A protein and the small-molecule ligand that binds it are described below.
Small molecule (SMILES): OC[C@@H](O)C(O)O

Sequence of chain 3.A:
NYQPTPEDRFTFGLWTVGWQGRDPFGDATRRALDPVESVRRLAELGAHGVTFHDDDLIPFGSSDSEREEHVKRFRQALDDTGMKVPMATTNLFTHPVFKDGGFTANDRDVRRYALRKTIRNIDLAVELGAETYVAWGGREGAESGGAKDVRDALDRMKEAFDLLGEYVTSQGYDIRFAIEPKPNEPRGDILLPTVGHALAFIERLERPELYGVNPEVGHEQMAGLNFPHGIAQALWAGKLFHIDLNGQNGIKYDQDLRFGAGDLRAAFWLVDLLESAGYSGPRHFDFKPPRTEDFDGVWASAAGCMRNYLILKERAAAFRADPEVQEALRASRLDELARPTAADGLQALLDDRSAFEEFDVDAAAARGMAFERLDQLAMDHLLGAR

Binding-site contacts:
Ligand atom O2 contacts residue TRP16 of chain 3.A at 4.4 Å.
Ligand atom C1 contacts residue FMT1 of chain 3.C at 2.1 Å.
Ligand atom O2 contacts residue GLU181 of chain 3.A at 2.5 Å (salt-bridge).
Ligand atom C1 contacts residue GLU217 of chain 3.A at 4.4 Å.
Ligand atom C1 contacts residue ASP287 of chain 3.A at 3.1 Å.
Ligand atom O1 contacts residue GLU181 of chain 3.A at 2.9 Å (salt-bridge).
Ligand atom C2 contacts residue ASP245 of chain 3.A at 4.2 Å.
Ligand atom C2 contacts residue GLU181 of chain 3.A at 3.1 Å.
Ligand atom O1 contacts residue TRP137 of chain 3.A at 4.3 Å.
Ligand atom O1 contacts residue GLU217 of chain 3.A at 3.2 Å (salt-bridge).
Ligand atom C3 contacts residue GLU181 of chain 3.A at 4.0 Å.
Ligand atom C1 contacts residue TRP137 of chain 3.A at 3.9 Å (hydrophobic).
Ligand atom C2 contacts residue TRP137 of chain 3.A at 3.8 Å (hydrophobic).
Ligand atom O1 contacts residue ASP287 of chain 3.A at 2.8 Å (salt-bridge).
Ligand atom O5 contacts residue MG1 of chain 3.D at 3.4 Å.
Ligand atom O1 contacts residue FMT1 of chain 3.C at 0.8 Å (h-bond).
Ligand atom O1 contacts residue ASP245 of chain 3.A at 4.2 Å.
Ligand atom O2 contacts residue GLU217 of chain 3.A at 4.1 Å.
Ligand atom C3 contacts residue MG1 of chain 3.D at 4.3 Å.
Ligand atom C2 contacts residue FMT1 of chain 3.C at 3.2 Å.
Ligand atom O2 contacts residue ASP287 of chain 3.A at 2.9 Å (salt-bridge).
Ligand atom O3 contacts residue HIS54 of chain 3.A at 2.6 Å (h-bond).
Ligand atom C1 contacts residue MG1 of chain 3.D at 2.9 Å.
Ligand atom O3 contacts residue PHE94 of chain 3.A at 3.7 Å.
Ligand atom O1 contacts residue MG1 of chain 3.D at 2.2 Å.
Ligand atom C2 contacts residue MG1 of chain 3.D at 3.0 Å.
Ligand atom O1 contacts residue HIS220 of chain 3.A at 3.8 Å.
Ligand atom O2 contacts residue FMT1 of chain 3.C at 3.3 Å (h-bond).
Ligand atom O5 contacts residue FMT1 of chain 3.C at 2.9 Å (h-bond).
Ligand atom O5 contacts residue ASP287 of chain 3.A at 2.6 Å (salt-bridge).
Ligand atom O5 contacts residue TRP16 of chain 3.A at 3.5 Å (h-bond).
Ligand atom C3 contacts residue TRP16 of chain 3.A at 4.3 Å (hydrophobic).
Ligand atom C3 contacts residue TRP137 of chain 3.A at 4.1 Å (hydrophobic).
Ligand atom O2 contacts residue ASP245 of chain 3.A at 2.9 Å (salt-bridge).
Ligand atom O3 contacts residue TRP137 of chain 3.A at 3.5 Å.
Ligand atom O2 contacts residue MG1 of chain 3.D at 2.1 Å.
Ligand atom C2 contacts residue ASP287 of chain 3.A at 3.6 Å.
Ligand atom C1 contacts residue GLU181 of chain 3.A at 3.8 Å.
Ligand atom C3 contacts residue THR90 of chain 3.A at 4.3 Å.
Ligand atom C3 contacts residue HIS54 of chain 3.A at 3.2 Å.